Sequence of chain 1.M:
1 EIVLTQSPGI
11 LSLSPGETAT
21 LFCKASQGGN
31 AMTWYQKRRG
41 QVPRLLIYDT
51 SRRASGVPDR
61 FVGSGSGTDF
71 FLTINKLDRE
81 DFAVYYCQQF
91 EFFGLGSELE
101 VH

Binding-site contacts:
Ligand atom C7 contacts residue PHE90 of chain 1.M at 4.2 Å (hydrophobic).
Ligand atom O7 contacts residue PHE90 of chain 1.M at 4.4 Å.
Ligand atom C8 contacts residue THR206 of chain 1.J at 3.7 Å.
Ligand atom C5 contacts residue ASN246 of chain 1.J at 3.8 Å.
Ligand atom C8 contacts residue PHE90 of chain 1.M at 3.9 Å (hydrophobic).
Ligand atom N2 contacts residue ASN246 of chain 1.J at 2.7 Å (h-bond).
Ligand atom C3 contacts residue ASN246 of chain 1.J at 3.7 Å.
Ligand atom C1 contacts residue ASN246 of chain 1.J at 1.5 Å.
Ligand atom C7 contacts residue LYS67 of chain 1.J at 4.4 Å.
Ligand atom C2 contacts residue ASN246 of chain 1.J at 2.4 Å.
Ligand atom C8 contacts residue ASN64 of chain 1.J at 4.2 Å.
Ligand atom C5 contacts residue GLU245 of chain 1.J at 4.1 Å.
Ligand atom O7 contacts residue ASN64 of chain 1.J at 4.5 Å.
Ligand atom O5 contacts residue ASN246 of chain 1.J at 2.5 Å (h-bond).
Ligand atom O6 contacts residue ASP49 of chain 1.M at 3.1 Å (salt-bridge).
Ligand atom O6 contacts residue GLU245 of chain 1.J at 4.4 Å.
Ligand atom O7 contacts residue ASN30 of chain 1.M at 4.2 Å.
Ligand atom C7 contacts residue ALA31 of chain 1.M at 4.2 Å (hydrophobic).
Ligand atom O7 contacts residue ALA31 of chain 1.M at 3.3 Å (h-bond).
Ligand atom C7 contacts residue ASN246 of chain 1.J at 3.5 Å.
Ligand atom O6 contacts residue ASN246 of chain 1.J at 4.2 Å.
Ligand atom O2 contacts residue ARG52 of chain 1.M at 4.1 Å.
Ligand atom O5 contacts residue GLU245 of chain 1.J at 3.9 Å.
Ligand atom C1 contacts residue GLU245 of chain 1.J at 4.4 Å.
Ligand atom O7 contacts residue LYS67 of chain 1.J at 3.3 Å (salt-bridge).
Ligand atom C6 contacts residue GLU245 of chain 1.J at 4.2 Å.
Ligand atom O4 contacts residue SER51 of chain 1.M at 3.5 Å (h-bond).
Ligand atom O4 contacts residue TYR111 of chain 1.N at 4.4 Å.
Ligand atom C8 contacts residue ASN246 of chain 1.J at 4.5 Å.
Ligand atom O7 contacts residue ASN246 of chain 1.J at 3.9 Å.
Ligand atom C4 contacts residue ASN246 of chain 1.J at 4.3 Å.
Ligand atom C6 contacts residue ASP49 of chain 1.M at 3.3 Å.

Sequence of chain 1.J:
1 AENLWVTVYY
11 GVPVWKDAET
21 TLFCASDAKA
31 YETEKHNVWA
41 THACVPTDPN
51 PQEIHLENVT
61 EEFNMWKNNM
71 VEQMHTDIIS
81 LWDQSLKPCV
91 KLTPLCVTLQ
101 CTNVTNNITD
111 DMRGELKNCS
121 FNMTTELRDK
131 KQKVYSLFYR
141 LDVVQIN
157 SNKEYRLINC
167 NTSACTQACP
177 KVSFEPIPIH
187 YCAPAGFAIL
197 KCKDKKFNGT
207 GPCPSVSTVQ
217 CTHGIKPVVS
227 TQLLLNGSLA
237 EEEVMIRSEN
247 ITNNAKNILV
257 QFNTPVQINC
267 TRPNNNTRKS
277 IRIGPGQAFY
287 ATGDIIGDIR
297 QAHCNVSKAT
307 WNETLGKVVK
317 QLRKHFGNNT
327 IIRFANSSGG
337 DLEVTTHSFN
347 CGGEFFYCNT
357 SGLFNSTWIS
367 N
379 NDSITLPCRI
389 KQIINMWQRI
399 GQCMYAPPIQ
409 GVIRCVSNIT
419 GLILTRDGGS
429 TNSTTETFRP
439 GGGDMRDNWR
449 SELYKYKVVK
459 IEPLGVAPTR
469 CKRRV

The protein below binds the small molecule below.
Small molecule (SMILES): CC(=O)N[C@H]1[C@H](O[C@H]2[C@H](O)[C@@H](NC(C)=O)CO[C@@H]2CO)O[C@H](CO)[C@@H](O[C@@H]2O[C@H](CO)[C@@H](O)[C@H](O[C@H]3O[C@H](CO)[C@@H](O)[C@H](O)[C@@H]3O)[C@@H]2O)[C@@H]1O

Sequence of chain 1.N:
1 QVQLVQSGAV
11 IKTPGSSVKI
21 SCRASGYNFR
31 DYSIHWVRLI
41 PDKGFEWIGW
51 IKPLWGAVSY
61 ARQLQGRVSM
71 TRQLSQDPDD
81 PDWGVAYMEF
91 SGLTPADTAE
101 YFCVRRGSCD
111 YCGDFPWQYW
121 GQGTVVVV